The small molecule below binds the protein below.
Small molecule (SMILES): CC(=O)N[C@@H]1[C@@H](O)[C@H](O)[C@@H](CO)O[C@H]1O

Binding-site contacts:
Ligand atom C2 contacts residue ASN440 of chain 1.A at 2.4 Å.
Ligand atom O5 contacts residue ASN440 of chain 1.A at 2.3 Å (h-bond).
Ligand atom O5 contacts residue VAL288 of chain 1.A at 4.4 Å.
Ligand atom C8 contacts residue ASN440 of chain 1.A at 4.1 Å.
Ligand atom O7 contacts residue ASN440 of chain 1.A at 3.7 Å.
Ligand atom C7 contacts residue ASN440 of chain 1.A at 3.4 Å.
Ligand atom C4 contacts residue ASN440 of chain 1.A at 4.2 Å.
Ligand atom C3 contacts residue ASN440 of chain 1.A at 3.8 Å.
Ligand atom N2 contacts residue ASN440 of chain 1.A at 2.9 Å (h-bond).
Ligand atom C1 contacts residue ASN440 of chain 1.A at 1.4 Å.
Ligand atom C5 contacts residue ASN440 of chain 1.A at 3.6 Å.

Sequence of chain 1.A:
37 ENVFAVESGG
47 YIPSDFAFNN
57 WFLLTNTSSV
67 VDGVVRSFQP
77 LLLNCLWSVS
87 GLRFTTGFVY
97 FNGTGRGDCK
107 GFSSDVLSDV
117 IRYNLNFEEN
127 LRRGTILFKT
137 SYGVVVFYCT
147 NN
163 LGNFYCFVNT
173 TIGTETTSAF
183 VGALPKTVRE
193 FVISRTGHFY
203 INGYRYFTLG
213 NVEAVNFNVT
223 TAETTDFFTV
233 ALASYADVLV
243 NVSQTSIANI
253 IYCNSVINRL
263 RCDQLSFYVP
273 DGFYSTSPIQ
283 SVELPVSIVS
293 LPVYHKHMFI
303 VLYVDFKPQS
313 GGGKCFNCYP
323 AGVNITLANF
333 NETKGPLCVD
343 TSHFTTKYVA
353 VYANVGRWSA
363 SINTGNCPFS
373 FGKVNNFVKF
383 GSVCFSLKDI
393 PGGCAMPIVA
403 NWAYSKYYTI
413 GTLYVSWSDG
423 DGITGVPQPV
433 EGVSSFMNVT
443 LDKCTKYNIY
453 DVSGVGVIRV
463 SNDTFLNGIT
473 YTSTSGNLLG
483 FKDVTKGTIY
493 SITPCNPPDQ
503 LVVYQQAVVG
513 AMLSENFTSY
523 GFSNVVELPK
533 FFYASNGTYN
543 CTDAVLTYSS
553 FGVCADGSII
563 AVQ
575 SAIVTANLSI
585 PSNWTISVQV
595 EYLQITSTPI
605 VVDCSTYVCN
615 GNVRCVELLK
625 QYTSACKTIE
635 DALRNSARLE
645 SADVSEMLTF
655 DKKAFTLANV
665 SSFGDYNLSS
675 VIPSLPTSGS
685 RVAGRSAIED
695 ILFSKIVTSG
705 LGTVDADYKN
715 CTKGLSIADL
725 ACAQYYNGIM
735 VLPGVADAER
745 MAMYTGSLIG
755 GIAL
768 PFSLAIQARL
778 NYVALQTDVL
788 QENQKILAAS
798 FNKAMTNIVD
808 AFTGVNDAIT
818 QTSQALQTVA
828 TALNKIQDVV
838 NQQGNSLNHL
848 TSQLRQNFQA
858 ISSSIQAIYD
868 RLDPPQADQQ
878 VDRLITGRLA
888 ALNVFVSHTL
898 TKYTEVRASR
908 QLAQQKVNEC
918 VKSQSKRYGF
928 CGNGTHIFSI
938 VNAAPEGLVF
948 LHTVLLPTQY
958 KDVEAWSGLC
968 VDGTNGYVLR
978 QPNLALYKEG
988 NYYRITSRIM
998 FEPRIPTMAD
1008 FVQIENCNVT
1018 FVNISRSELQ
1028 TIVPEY